Sequence of chain 1.F:
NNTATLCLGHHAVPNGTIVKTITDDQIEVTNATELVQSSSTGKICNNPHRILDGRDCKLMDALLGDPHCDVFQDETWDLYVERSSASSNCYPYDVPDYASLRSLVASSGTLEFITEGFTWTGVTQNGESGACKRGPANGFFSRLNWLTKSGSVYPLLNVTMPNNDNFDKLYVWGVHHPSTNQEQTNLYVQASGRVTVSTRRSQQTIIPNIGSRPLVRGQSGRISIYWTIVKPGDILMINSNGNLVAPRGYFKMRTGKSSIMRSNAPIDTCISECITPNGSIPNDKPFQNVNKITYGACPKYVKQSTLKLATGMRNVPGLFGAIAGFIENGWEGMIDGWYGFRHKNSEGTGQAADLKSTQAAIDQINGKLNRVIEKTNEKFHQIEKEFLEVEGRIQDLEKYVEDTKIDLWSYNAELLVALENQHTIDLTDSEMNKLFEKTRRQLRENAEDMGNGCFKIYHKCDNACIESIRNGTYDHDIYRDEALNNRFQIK

Binding-site contacts:
Ligand atom C8 contacts residue SER38 of chain 1.F at 3.8 Å.
Ligand atom C3 contacts residue ASN278 of chain 1.F at 3.8 Å.
Ligand atom C5 contacts residue ASN291 of chain 1.F at 4.3 Å.
Ligand atom C2 contacts residue ASN278 of chain 1.F at 2.4 Å.
Ligand atom C3 contacts residue VAL290 of chain 1.F at 4.4 Å (hydrophobic).
Ligand atom C5 contacts residue ASN278 of chain 1.F at 3.7 Å.
Ligand atom C8 contacts residue ASN278 of chain 1.F at 4.5 Å.
Ligand atom O7 contacts residue ASN278 of chain 1.F at 3.7 Å.
Ligand atom C1 contacts residue VAL290 of chain 1.F at 3.7 Å (hydrophobic).
Ligand atom C2 contacts residue VAL290 of chain 1.F at 4.1 Å (hydrophobic).
Ligand atom O5 contacts residue ASN291 of chain 1.F at 4.0 Å.
Ligand atom N2 contacts residue VAL290 of chain 1.F at 3.8 Å.
Ligand atom N2 contacts residue ASN278 of chain 1.F at 2.8 Å (h-bond).
Ligand atom C1 contacts residue ASN291 of chain 1.F at 4.1 Å.
Ligand atom C4 contacts residue ASN278 of chain 1.F at 4.2 Å.
Ligand atom C7 contacts residue ASN278 of chain 1.F at 3.4 Å.
Ligand atom O5 contacts residue ASN278 of chain 1.F at 2.4 Å (h-bond).
Ligand atom C1 contacts residue ASN278 of chain 1.F at 1.4 Å.

A small-molecule ligand and the protein it binds are described below.
Small molecule (SMILES): CC(=O)N[C@@H]1[C@@H](O)[C@H](O)[C@@H](CO)O[C@H]1O